Sequence of chain 1.A:
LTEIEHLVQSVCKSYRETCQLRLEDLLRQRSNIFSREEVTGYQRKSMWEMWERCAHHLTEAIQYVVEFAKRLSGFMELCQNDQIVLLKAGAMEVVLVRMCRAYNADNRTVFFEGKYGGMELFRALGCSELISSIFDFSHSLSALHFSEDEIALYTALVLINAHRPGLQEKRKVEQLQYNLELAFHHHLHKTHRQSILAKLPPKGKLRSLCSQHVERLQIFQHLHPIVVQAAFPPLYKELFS

A small-molecule ligand and the protein it binds are described below.
Small molecule (SMILES): CC(C)=CCC[C@@H](C)[C@H]1CC[C@H]2[C@@H]3CC=C4C[C@@H](O)CC[C@]4(C)[C@H]3CC[C@]12C

Binding-site contacts:
Ligand atom C14 contacts residue HIS79 of chain 1.A at 3.7 Å.
Ligand atom C27 contacts residue PHE144 of chain 1.A at 3.9 Å (hydrophobic).
Ligand atom C13 contacts residue GOL1 of chain 1.D at 4.0 Å.
Ligand atom C22 contacts residue PHE133 of chain 1.A at 4.1 Å (hydrophobic).
Ligand atom C3 contacts residue LEU239 of chain 1.A at 4.0 Å (hydrophobic).
Ligand atom C19 contacts residue VAL117 of chain 1.A at 4.2 Å (hydrophobic).
Ligand atom C5 contacts residue HIS235 of chain 1.A at 3.9 Å.
Ligand atom C3 contacts residue PHE242 of chain 1.A at 3.8 Å (hydrophobic).
Ligand atom C19 contacts residue MET121 of chain 1.A at 3.8 Å (hydrophobic).
Ligand atom C6 contacts residue ILE153 of chain 1.A at 4.2 Å (hydrophobic).
Ligand atom C2 contacts residue LEU147 of chain 1.A at 4.2 Å (hydrophobic).
Ligand atom C14 contacts residue GOL1 of chain 1.D at 3.7 Å.
Ligand atom O1 contacts residue GLN42 of chain 1.A at 3.0 Å (h-bond).
Ligand atom C10 contacts residue CYS76 of chain 1.A at 3.6 Å (hydrophobic).
Ligand atom C4 contacts residue LEU147 of chain 1.A at 4.0 Å (hydrophobic).
Ligand atom O1 contacts residue LEU43 of chain 1.A at 4.2 Å.
Ligand atom C11 contacts residue PHE134 of chain 1.A at 3.9 Å (hydrophobic).
Ligand atom C27 contacts residue PHE134 of chain 1.A at 4.2 Å (hydrophobic).
Ligand atom C24 contacts residue MET121 of chain 1.A at 3.7 Å (hydrophobic).
Ligand atom C22 contacts residue ALA124 of chain 1.A at 4.1 Å (hydrophobic).
Ligand atom C6 contacts residue PHE144 of chain 1.A at 4.2 Å (hydrophobic).
Ligand atom C22 contacts residue GOL1 of chain 1.D at 3.9 Å.
Ligand atom C15 contacts residue GOL1 of chain 1.D at 3.3 Å.
Ligand atom C25 contacts residue MET121 of chain 1.A at 3.9 Å (hydrophobic).
Ligand atom C3 contacts residue LEU147 of chain 1.A at 4.1 Å (hydrophobic).
Ligand atom C2 contacts residue LEU239 of chain 1.A at 4.1 Å (hydrophobic).
Ligand atom C1 contacts residue HIS235 of chain 1.A at 3.8 Å.
Ligand atom C17 contacts residue GOL1 of chain 1.D at 4.2 Å.
Ligand atom C19 contacts residue ARG120 of chain 1.A at 3.9 Å.
Ligand atom C15 contacts residue HIS79 of chain 1.A at 4.1 Å.
Ligand atom C1 contacts residue LEU152 of chain 1.A at 3.6 Å (hydrophobic).
Ligand atom C7 contacts residue PHE144 of chain 1.A at 4.0 Å (hydrophobic).
Ligand atom C17 contacts residue GLN42 of chain 1.A at 3.5 Å.
Ligand atom C18 contacts residue GLN42 of chain 1.A at 3.4 Å.
Ligand atom C16 contacts residue GOL1 of chain 1.D at 3.7 Å.
Ligand atom C20 contacts residue MET121 of chain 1.A at 3.7 Å (hydrophobic).
Ligand atom C20 contacts residue VAL117 of chain 1.A at 4.0 Å (hydrophobic).
Ligand atom C17 contacts residue LEU43 of chain 1.A at 4.0 Å (hydrophobic).
Ligand atom C1 contacts residue ILE153 of chain 1.A at 4.2 Å (hydrophobic).
Ligand atom C12 contacts residue LEU80 of chain 1.A at 4.1 Å (hydrophobic).